Sequence of chain 1.D:
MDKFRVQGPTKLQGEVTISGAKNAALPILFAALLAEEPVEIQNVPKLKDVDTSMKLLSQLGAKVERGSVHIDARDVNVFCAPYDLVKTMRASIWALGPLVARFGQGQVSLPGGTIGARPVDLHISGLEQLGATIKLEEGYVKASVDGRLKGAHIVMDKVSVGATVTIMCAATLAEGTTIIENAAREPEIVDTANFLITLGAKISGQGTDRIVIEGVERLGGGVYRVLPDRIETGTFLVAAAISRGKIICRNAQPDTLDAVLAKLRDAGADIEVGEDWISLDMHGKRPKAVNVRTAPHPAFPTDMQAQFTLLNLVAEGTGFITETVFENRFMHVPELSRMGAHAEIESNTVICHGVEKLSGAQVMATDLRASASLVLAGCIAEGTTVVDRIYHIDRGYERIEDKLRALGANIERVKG

This small molecule binds to this protein.
Small molecule (SMILES): CC(=O)N[C@H]1[C@@H](O[P](=O)(O)O[P](=O)(O)OC[C@H]2O[C@@H](n3ccc(=O)[nH]c3=O)[C@H](O)[C@@H]2O)O[C@H](CO)[C@@H](O)[C@@H]1O[C@H](C)C(=O)O

Binding-site contacts:
Ligand atom O2U contacts residue PRO121 of chain 1.D at 3.5 Å.
Ligand atom O4 contacts residue PHE328 of chain 1.D at 3.3 Å.
Ligand atom O2U contacts residue LYS160 of chain 1.D at 3.6 Å.
Ligand atom C3D contacts residue PHE328 of chain 1.D at 3.6 Å (hydrophobic).
Ligand atom C3E contacts residue ARG331 of chain 1.D at 3.6 Å.
Ligand atom O3 contacts residue ASN23 of chain 1.D at 3.5 Å (h-bond).
Ligand atom O1E contacts residue LYS22 of chain 1.D at 2.6 Å (salt-bridge).
Ligand atom C4U contacts residue ASP123 of chain 1.D at 3.7 Å.
Ligand atom O2E contacts residue LEU370 of chain 1.D at 3.4 Å.
Ligand atom O4U contacts residue LEU124 of chain 1.D at 2.9 Å (h-bond).
Ligand atom N3U contacts residue PRO121 of chain 1.D at 3.2 Å (h-bond).
Ligand atom O1E contacts residue ASN23 of chain 1.D at 3.1 Å (h-bond).
Ligand atom O1 contacts residue ARG120 of chain 1.D at 3.6 Å (salt-bridge).
Ligand atom O4U contacts residue VAL122 of chain 1.D at 3.3 Å.
Ligand atom O7 contacts residue ASN23 of chain 1.D at 3.0 Å.
Ligand atom N2 contacts residue ASN23 of chain 1.D at 3.7 Å.
Ligand atom C7 contacts residue ASN23 of chain 1.D at 3.4 Å.
Ligand atom PA contacts residue VAL163 of chain 1.D at 3.6 Å.
Ligand atom O4U contacts residue ASP123 of chain 1.D at 3.4 Å (salt-bridge).
Ligand atom O1A contacts residue GLY164 of chain 1.D at 3.4 Å (h-bond).
Ligand atom O1A contacts residue VAL163 of chain 1.D at 3.4 Å (h-bond).
Ligand atom C1E contacts residue LYS22 of chain 1.D at 3.5 Å.
Ligand atom O2B contacts residue ARG120 of chain 1.D at 2.9 Å (salt-bridge).
Ligand atom N3U contacts residue ASP123 of chain 1.D at 2.9 Å (salt-bridge).
Ligand atom O3D contacts residue VAL327 of chain 1.D at 2.9 Å (h-bond).
Ligand atom O2A contacts residue VAL163 of chain 1.D at 3.0 Å (h-bond).
Ligand atom O1B contacts residue GLY164 of chain 1.D at 3.1 Å (h-bond).
Ligand atom C8 contacts residue ASN23 of chain 1.D at 3.4 Å.
Ligand atom O4 contacts residue ASP305 of chain 1.D at 3.0 Å (salt-bridge).
Ligand atom C4 contacts residue ASP305 of chain 1.D at 3.5 Å.
Ligand atom O2D contacts residue ALA119 of chain 1.D at 2.7 Å (h-bond).
Ligand atom C2U contacts residue PRO121 of chain 1.D at 3.6 Å (hydrophobic).
Ligand atom O2D contacts residue ARG120 of chain 1.D at 3.6 Å.
Ligand atom C5U contacts residue SER162 of chain 1.D at 3.5 Å.
Ligand atom O1A contacts residue SER162 of chain 1.D at 2.8 Å (h-bond).
Ligand atom C4U contacts residue PRO121 of chain 1.D at 3.1 Å (hydrophobic).
Ligand atom O3 contacts residue ASP305 of chain 1.D at 3.5 Å (salt-bridge).
Ligand atom C8 contacts residue TRP95 of chain 1.D at 3.7 Å (hydrophobic).
Ligand atom O4U contacts residue PRO121 of chain 1.D at 3.4 Å (h-bond).
Ligand atom C5U contacts residue PRO121 of chain 1.D at 3.4 Å (hydrophobic).